Sequence of chain 3.A:
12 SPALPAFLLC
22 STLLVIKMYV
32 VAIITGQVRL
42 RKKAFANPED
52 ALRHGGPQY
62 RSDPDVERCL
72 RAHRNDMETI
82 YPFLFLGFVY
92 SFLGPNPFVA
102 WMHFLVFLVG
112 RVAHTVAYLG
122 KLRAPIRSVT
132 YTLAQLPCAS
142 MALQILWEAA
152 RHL

The small molecule below binds the protein below.
Small molecule (SMILES): O=C(O)[C@@H](c1ccc(OCc2ccc3ccccc3n2)cc1)C1CCCC1

Sequence of chain 1.A:
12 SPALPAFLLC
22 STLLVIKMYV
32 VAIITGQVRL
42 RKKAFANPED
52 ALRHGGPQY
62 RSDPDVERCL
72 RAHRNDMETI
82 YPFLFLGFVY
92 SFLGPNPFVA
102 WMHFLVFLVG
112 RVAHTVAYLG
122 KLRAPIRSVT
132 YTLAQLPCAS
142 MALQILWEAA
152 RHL

Binding-site contacts:
Ligand atom C19 contacts residue ASP51 of chain 1.A at 4.0 Å.
Ligand atom C1 contacts residue ALA140 of chain 3.A at 3.8 Å (hydrophobic).
Ligand atom C4 contacts residue GLN136 of chain 3.A at 3.9 Å.
Ligand atom C7 contacts residue GLN136 of chain 3.A at 3.7 Å.
Ligand atom C22 contacts residue THR133 of chain 3.A at 3.5 Å.
Ligand atom C10 contacts residue TYR132 of chain 3.A at 3.9 Å (hydrophobic).
Ligand atom C3 contacts residue TYR30 of chain 1.A at 3.7 Å (hydrophobic).
Ligand atom C4 contacts residue ILE34 of chain 1.A at 3.7 Å (hydrophobic).
Ligand atom C6 contacts residue GLY37 of chain 1.A at 3.6 Å.
Ligand atom O27 contacts residue TYR132 of chain 3.A at 3.9 Å.
Ligand atom N24 contacts residue THR133 of chain 3.A at 4.0 Å.
Ligand atom C11 contacts residue ILE34 of chain 1.A at 4.0 Å (hydrophobic).
Ligand atom C16 contacts residue ARG128 of chain 3.A at 3.5 Å.
Ligand atom C11 contacts residue GLN136 of chain 3.A at 3.7 Å.
Ligand atom O26 contacts residue SER129 of chain 3.A at 2.8 Å (h-bond).
Ligand atom C8 contacts residue THR133 of chain 3.A at 3.6 Å.
Ligand atom C23 contacts residue SER129 of chain 3.A at 3.6 Å.
Ligand atom C5 contacts residue TYR132 of chain 3.A at 3.7 Å (hydrophobic).
Ligand atom C13 contacts residue GLN136 of chain 3.A at 3.5 Å.
Ligand atom C3 contacts residue GLN136 of chain 3.A at 4.0 Å.
Ligand atom C16 contacts residue SER129 of chain 3.A at 3.6 Å.
Ligand atom C19 contacts residue ARG40 of chain 1.A at 3.9 Å.
Ligand atom C14 contacts residue TYR132 of chain 3.A at 3.4 Å (hydrophobic).
Ligand atom C2 contacts residue ALA140 of chain 3.A at 3.9 Å (hydrophobic).
Ligand atom C9 contacts residue TYR132 of chain 3.A at 3.5 Å (hydrophobic).
Ligand atom C10 contacts residue ILE34 of chain 1.A at 3.7 Å (hydrophobic).
Ligand atom C9 contacts residue ALA33 of chain 1.A at 3.6 Å (hydrophobic).
Ligand atom C9 contacts residue GLY37 of chain 1.A at 3.9 Å.
Ligand atom O25 contacts residue ARG128 of chain 3.A at 3.8 Å.
Ligand atom C22 contacts residue TYR132 of chain 3.A at 4.0 Å (hydrophobic).
Ligand atom C15 contacts residue ILE34 of chain 1.A at 4.0 Å (hydrophobic).
Ligand atom C8 contacts residue TYR132 of chain 3.A at 3.5 Å (hydrophobic).
Ligand atom C20 contacts residue GLY37 of chain 1.A at 3.9 Å.
Ligand atom C6 contacts residue TYR132 of chain 3.A at 3.7 Å (hydrophobic).
Ligand atom N24 contacts residue GLN136 of chain 3.A at 4.0 Å.
Ligand atom O26 contacts residue TYR132 of chain 3.A at 3.8 Å.
Ligand atom C17 contacts residue PHE46 of chain 1.A at 4.0 Å (hydrophobic).
Ligand atom O26 contacts residue ARG128 of chain 3.A at 3.0 Å (salt-bridge).
Ligand atom C12 contacts residue TYR132 of chain 3.A at 3.8 Å (hydrophobic).
Ligand atom C2 contacts residue GLN136 of chain 3.A at 4.0 Å.